Binding-site contacts:
Ligand atom C6 contacts residue GLN926 of chain 1.A at 4.4 Å.
Ligand atom N2 contacts residue ASN717 of chain 1.A at 3.0 Å (h-bond).
Ligand atom C8 contacts residue GLN926 of chain 1.A at 4.4 Å.
Ligand atom C5 contacts residue ASN717 of chain 1.A at 3.6 Å.
Ligand atom O4 contacts residue LEU922 of chain 1.A at 4.1 Å.
Ligand atom C7 contacts residue LEU922 of chain 1.A at 3.7 Å (hydrophobic).
Ligand atom C8 contacts residue LEU922 of chain 1.A at 3.7 Å (hydrophobic).
Ligand atom C1 contacts residue ASN717 of chain 1.A at 1.4 Å.
Ligand atom C5 contacts residue LEU922 of chain 1.A at 4.0 Å (hydrophobic).
Ligand atom C3 contacts residue ASN717 of chain 1.A at 3.8 Å.
Ligand atom N2 contacts residue LEU922 of chain 1.A at 4.4 Å.
Ligand atom O7 contacts residue LEU922 of chain 1.A at 3.8 Å.
Ligand atom O6 contacts residue LEU922 of chain 1.A at 4.5 Å.
Ligand atom O7 contacts residue ASN717 of chain 1.A at 3.6 Å.
Ligand atom C1 contacts residue GLN1071 of chain 1.A at 4.3 Å.
Ligand atom O6 contacts residue GLN926 of chain 1.A at 3.2 Å (h-bond).
Ligand atom O7 contacts residue GLN1071 of chain 1.A at 3.6 Å (h-bond).
Ligand atom O5 contacts residue GLN1071 of chain 1.A at 4.1 Å.
Ligand atom C4 contacts residue ASN717 of chain 1.A at 4.2 Å.
Ligand atom C2 contacts residue ASN717 of chain 1.A at 2.5 Å.
Ligand atom O5 contacts residue ASN717 of chain 1.A at 2.3 Å (h-bond).
Ligand atom C7 contacts residue ASN717 of chain 1.A at 3.5 Å.

The protein below binds the small molecule below.
Small molecule (SMILES): CC(=O)N[C@H]1[C@H](O[C@H]2[C@H](O)[C@@H](NC(C)=O)CO[C@@H]2CO)O[C@H](CO)[C@@H](O)[C@@H]1O

Sequence of chain 1.A:
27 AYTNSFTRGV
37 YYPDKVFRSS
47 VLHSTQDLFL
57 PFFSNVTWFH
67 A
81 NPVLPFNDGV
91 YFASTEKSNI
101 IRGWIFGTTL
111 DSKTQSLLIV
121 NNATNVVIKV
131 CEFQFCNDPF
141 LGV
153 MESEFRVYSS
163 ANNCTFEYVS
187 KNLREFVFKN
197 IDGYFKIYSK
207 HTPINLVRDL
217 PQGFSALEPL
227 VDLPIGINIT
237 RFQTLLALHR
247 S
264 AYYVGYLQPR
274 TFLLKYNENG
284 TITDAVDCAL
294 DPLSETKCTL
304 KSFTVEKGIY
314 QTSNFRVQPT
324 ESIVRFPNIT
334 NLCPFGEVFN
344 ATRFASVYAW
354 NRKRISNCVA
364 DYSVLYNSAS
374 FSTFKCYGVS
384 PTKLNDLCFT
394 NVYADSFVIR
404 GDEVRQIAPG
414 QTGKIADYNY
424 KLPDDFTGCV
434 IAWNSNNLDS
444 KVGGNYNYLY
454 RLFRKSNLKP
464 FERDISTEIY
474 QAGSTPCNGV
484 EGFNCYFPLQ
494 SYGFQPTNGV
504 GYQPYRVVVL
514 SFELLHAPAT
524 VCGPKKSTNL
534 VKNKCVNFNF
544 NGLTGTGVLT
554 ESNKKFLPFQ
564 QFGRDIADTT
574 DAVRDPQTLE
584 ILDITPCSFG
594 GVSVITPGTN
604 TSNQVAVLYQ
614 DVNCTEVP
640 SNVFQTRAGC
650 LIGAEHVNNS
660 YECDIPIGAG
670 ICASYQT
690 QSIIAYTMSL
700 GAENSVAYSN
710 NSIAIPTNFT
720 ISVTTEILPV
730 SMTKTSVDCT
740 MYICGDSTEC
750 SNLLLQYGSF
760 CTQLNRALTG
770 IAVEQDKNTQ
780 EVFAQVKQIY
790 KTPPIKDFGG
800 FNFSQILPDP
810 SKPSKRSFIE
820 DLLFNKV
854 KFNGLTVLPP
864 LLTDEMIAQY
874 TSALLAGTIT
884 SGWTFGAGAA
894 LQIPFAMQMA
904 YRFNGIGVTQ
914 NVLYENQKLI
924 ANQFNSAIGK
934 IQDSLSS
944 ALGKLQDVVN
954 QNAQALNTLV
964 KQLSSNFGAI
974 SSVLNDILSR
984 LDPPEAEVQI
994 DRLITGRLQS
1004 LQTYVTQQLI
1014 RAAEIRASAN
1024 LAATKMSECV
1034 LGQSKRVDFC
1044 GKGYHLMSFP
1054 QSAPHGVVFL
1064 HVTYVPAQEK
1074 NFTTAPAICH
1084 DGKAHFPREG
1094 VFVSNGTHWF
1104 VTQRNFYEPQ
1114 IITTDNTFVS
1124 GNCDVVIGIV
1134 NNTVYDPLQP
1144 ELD